Binding-site contacts:
Ligand atom O5 contacts residue ASN55 of chain 1.A at 2.3 Å (h-bond).
Ligand atom C5 contacts residue ASN55 of chain 1.A at 3.6 Å.
Ligand atom O7 contacts residue ASN55 of chain 1.A at 4.5 Å.
Ligand atom C1 contacts residue THR57 of chain 1.A at 3.8 Å.
Ligand atom N2 contacts residue GLN342 of chain 1.A at 4.4 Å.
Ligand atom N2 contacts residue ASN55 of chain 1.A at 2.9 Å (h-bond).
Ligand atom C7 contacts residue GLN342 of chain 1.A at 4.4 Å.
Ligand atom C1 contacts residue ASN55 of chain 1.A at 1.4 Å.
Ligand atom C2 contacts residue ASN55 of chain 1.A at 2.4 Å.
Ligand atom C7 contacts residue ASN55 of chain 1.A at 3.9 Å.
Ligand atom O5 contacts residue THR57 of chain 1.A at 3.2 Å (h-bond).
Ligand atom O5 contacts residue ASN60 of chain 1.A at 4.1 Å.
Ligand atom C6 contacts residue THR57 of chain 1.A at 4.2 Å.
Ligand atom C4 contacts residue ASN55 of chain 1.A at 4.2 Å.
Ligand atom C8 contacts residue GLN342 of chain 1.A at 3.3 Å.
Ligand atom C5 contacts residue THR57 of chain 1.A at 4.2 Å.
Ligand atom C3 contacts residue ASN55 of chain 1.A at 3.8 Å.

The small molecule below binds the protein below.
Small molecule (SMILES): CC(=O)N[C@@H]1[C@@H](O)[C@H](O)[C@@H](CO)O[C@H]1O

Sequence of chain 1.A:
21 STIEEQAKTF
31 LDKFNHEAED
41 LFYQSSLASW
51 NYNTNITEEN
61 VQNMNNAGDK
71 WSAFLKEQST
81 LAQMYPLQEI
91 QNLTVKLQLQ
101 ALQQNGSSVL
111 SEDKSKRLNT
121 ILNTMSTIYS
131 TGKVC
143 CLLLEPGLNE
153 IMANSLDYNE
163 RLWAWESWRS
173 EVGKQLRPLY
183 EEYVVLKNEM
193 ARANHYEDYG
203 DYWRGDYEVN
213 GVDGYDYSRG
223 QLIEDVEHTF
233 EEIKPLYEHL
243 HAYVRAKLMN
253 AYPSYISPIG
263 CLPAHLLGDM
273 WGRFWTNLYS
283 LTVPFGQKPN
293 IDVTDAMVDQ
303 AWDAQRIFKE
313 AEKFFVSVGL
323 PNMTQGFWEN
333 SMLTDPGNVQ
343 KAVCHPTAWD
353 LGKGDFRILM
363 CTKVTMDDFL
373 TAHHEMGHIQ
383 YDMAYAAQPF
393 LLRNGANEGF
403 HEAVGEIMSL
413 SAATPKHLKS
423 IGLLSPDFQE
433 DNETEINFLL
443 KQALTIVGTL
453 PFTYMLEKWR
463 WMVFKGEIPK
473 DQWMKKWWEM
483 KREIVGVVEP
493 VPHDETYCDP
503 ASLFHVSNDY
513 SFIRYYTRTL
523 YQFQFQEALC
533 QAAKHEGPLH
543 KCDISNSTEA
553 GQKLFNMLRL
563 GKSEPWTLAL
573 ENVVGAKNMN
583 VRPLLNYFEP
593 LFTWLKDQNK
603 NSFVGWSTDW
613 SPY